A protein and the small-molecule ligand that binds it are described below.
Small molecule (SMILES): CC(=O)N[C@@H]1[C@@H](O)[C@H](O)[C@@H](CO)O[C@H]1O

Binding-site contacts:
Ligand atom C2 contacts residue ASN297 of chain 1.A at 2.5 Å.
Ligand atom C5 contacts residue ASN297 of chain 1.A at 3.7 Å.
Ligand atom O5 contacts residue ASN297 of chain 1.A at 2.5 Å (h-bond).
Ligand atom N2 contacts residue ASN297 of chain 1.A at 3.5 Å (h-bond).
Ligand atom C4 contacts residue ASN297 of chain 1.A at 4.3 Å.
Ligand atom C3 contacts residue ASN297 of chain 1.A at 3.6 Å.
Ligand atom O3 contacts residue ASN297 of chain 1.A at 3.2 Å.
Ligand atom C1 contacts residue ASN297 of chain 1.A at 1.5 Å.

Sequence of chain 1.A:
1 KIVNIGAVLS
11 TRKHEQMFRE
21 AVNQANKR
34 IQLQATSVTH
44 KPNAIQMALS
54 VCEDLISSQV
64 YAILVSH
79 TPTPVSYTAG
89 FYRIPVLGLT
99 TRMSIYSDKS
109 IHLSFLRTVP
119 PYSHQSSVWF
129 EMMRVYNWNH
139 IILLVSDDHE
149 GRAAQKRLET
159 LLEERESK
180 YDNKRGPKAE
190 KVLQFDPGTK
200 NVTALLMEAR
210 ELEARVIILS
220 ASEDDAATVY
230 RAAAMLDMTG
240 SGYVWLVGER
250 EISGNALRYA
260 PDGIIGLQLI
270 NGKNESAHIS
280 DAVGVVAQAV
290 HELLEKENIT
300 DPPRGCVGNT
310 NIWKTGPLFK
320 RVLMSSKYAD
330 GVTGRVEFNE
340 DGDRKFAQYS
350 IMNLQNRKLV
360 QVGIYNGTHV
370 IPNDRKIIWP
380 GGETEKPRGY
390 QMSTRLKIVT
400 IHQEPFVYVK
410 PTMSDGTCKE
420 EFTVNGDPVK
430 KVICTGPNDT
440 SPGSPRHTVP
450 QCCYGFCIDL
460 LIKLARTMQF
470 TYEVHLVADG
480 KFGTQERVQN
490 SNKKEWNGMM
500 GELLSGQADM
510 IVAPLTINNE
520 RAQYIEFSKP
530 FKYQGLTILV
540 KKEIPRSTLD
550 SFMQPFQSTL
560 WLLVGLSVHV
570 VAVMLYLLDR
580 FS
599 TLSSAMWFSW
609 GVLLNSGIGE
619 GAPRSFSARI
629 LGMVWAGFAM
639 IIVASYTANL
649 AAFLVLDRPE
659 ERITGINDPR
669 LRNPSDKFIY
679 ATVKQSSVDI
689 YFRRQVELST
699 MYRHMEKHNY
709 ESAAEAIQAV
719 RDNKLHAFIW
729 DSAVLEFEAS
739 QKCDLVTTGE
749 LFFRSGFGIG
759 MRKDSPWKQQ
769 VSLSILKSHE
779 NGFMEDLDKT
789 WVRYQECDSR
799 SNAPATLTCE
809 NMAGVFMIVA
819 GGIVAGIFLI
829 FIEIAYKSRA